Binding-site contacts:
Ligand atom O1P contacts residue THR138 of chain 1.A at 3.2 Å (h-bond).
Ligand atom O3P contacts residue TYR104 of chain 1.A at 2.8 Å (h-bond).
Ligand atom C6 contacts residue PHE186 of chain 1.A at 3.4 Å (hydrophobic).
Ligand atom O5' contacts residue TYR104 of chain 1.A at 3.3 Å.
Ligand atom O2' contacts residue MG1 of chain 1.E at 2.3 Å.
Ligand atom C2' contacts residue MG1 of chain 1.E at 3.2 Å.
Ligand atom C3' contacts residue GLU133 of chain 1.A at 3.3 Å.
Ligand atom O3' contacts residue MG1 of chain 1.E at 2.1 Å.
Ligand atom O1P contacts residue GLY139 of chain 1.A at 2.9 Å (h-bond).
Ligand atom O2' contacts residue ASP134 of chain 1.A at 2.5 Å (salt-bridge).
Ligand atom N2 contacts residue LEU192 of chain 1.A at 3.3 Å.
Ligand atom C4' contacts residue POP1 of chain 1.H at 3.4 Å.
Ligand atom N1 contacts residue VAL187 of chain 1.A at 2.7 Å (h-bond).
Ligand atom C2 contacts residue PHE186 of chain 1.A at 3.4 Å (hydrophobic).
Ligand atom O3' contacts residue POP1 of chain 1.H at 2.9 Å (h-bond).
Ligand atom O3P contacts residue ASP137 of chain 1.A at 3.3 Å.
Ligand atom N7 contacts residue ASP137 of chain 1.A at 2.8 Å (salt-bridge).
Ligand atom P contacts residue THR138 of chain 1.A at 3.4 Å.
Ligand atom N2 contacts residue ASP193 of chain 1.A at 2.8 Å (salt-bridge).
Ligand atom C3' contacts residue MG1 of chain 1.E at 3.1 Å.
Ligand atom C3' contacts residue POP1 of chain 1.H at 3.5 Å.
Ligand atom N1 contacts residue PHE186 of chain 1.A at 3.5 Å.
Ligand atom O2P contacts residue THR141 of chain 1.A at 2.7 Å (h-bond).
Ligand atom O6 contacts residue VAL187 of chain 1.A at 3.5 Å (h-bond).
Ligand atom O2' contacts residue POP1 of chain 1.H at 3.3 Å (h-bond).
Ligand atom C8 contacts residue TYR104 of chain 1.A at 3.5 Å (hydrophobic).
Ligand atom O6 contacts residue PHE186 of chain 1.A at 3.4 Å.
Ligand atom O3P contacts residue THR138 of chain 1.A at 2.6 Å (h-bond).
Ligand atom O3' contacts residue GLU133 of chain 1.A at 2.8 Å (salt-bridge).
Ligand atom O6 contacts residue LYS165 of chain 1.A at 2.7 Å (salt-bridge).
Ligand atom C1' contacts residue POP1 of chain 1.H at 3.2 Å.
Ligand atom N2 contacts residue VAL187 of chain 1.A at 2.8 Å (h-bond).
Ligand atom O1P contacts residue ASP137 of chain 1.A at 3.0 Å (salt-bridge).
Ligand atom N4' contacts residue TYR104 of chain 1.A at 3.1 Å.
Ligand atom N4' contacts residue POP1 of chain 1.H at 3.2 Å (h-bond).
Ligand atom C2 contacts residue VAL187 of chain 1.A at 3.2 Å (hydrophobic).
Ligand atom C5' contacts residue ILE135 of chain 1.A at 3.4 Å (hydrophobic).
Ligand atom C3' contacts residue ASP134 of chain 1.A at 3.2 Å.
Ligand atom C2' contacts residue ASP134 of chain 1.A at 3.2 Å.
Ligand atom O2P contacts residue LYS140 of chain 1.A at 3.5 Å (salt-bridge).

A protein and the small-molecule ligand that binds it are described below.
Small molecule (SMILES): Nc1nc2c([C@@H]3N[C@H](COP(=O)(O)O)[C@@H](O)[C@H]3O)c[nH]c2c(=O)[nH]1

Sequence of chain 1.A:
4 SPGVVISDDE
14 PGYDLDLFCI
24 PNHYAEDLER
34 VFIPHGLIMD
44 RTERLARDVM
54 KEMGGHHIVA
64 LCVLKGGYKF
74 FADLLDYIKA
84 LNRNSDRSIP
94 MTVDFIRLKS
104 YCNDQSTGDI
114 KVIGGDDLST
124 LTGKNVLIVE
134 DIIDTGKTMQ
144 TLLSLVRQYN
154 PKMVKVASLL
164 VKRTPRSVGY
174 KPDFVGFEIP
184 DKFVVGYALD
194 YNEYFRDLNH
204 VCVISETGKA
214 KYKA